Sequence of chain 4.D:
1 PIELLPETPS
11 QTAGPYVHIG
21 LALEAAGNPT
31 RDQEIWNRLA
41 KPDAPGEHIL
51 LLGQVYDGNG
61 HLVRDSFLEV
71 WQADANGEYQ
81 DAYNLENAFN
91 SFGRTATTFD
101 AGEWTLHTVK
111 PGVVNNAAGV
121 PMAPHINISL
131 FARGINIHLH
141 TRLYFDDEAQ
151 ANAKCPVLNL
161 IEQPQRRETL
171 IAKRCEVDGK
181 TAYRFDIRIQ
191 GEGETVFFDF

The small molecule below binds the protein below.
Small molecule (SMILES): Oc1ccc(F)cc1O

Sequence of chain 3.F:
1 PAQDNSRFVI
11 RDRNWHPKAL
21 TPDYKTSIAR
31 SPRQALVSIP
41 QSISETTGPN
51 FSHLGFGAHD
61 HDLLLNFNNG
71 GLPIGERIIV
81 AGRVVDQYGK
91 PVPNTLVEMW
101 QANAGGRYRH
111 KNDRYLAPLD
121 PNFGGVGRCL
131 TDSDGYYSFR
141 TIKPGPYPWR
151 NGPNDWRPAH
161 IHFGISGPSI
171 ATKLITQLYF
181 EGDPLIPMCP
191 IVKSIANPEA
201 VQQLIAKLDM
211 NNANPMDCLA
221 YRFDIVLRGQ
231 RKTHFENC

Sequence of chain 4.E:
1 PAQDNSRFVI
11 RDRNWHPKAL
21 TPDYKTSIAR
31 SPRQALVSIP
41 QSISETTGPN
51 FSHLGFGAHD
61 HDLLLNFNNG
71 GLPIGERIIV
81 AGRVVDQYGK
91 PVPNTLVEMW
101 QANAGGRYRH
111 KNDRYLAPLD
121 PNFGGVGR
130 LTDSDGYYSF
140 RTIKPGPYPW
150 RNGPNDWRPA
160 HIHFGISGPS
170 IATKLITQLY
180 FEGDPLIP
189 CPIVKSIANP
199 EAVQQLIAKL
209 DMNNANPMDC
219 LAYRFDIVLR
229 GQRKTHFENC

Sequence of chain 4.F:
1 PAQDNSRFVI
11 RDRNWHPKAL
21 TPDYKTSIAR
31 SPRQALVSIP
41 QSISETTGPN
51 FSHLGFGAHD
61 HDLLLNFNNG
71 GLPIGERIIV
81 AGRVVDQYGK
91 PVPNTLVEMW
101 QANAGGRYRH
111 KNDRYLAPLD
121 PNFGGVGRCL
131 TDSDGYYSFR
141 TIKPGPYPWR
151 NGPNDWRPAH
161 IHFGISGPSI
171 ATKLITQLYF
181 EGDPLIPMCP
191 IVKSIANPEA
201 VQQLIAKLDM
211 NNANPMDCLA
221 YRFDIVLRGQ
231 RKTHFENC

Binding-site contacts:
Ligand atom C1 contacts residue MET216 of chain 3.F at 3.5 Å (hydrophobic).
Ligand atom C3 contacts residue SER38 of chain 4.E at 3.9 Å.
Ligand atom O8 contacts residue LEU160 of chain 4.D at 3.3 Å.
Ligand atom C3 contacts residue MET216 of chain 3.F at 4.4 Å (hydrophobic).
Ligand atom C3 contacts residue ILE39 of chain 4.E at 4.5 Å (hydrophobic).
Ligand atom C1 contacts residue PRO40 of chain 4.E at 3.9 Å (hydrophobic).
Ligand atom O7 contacts residue PRO40 of chain 4.E at 4.0 Å.
Ligand atom C2 contacts residue BME1 of chain 4.S at 3.6 Å.
Ligand atom C5 contacts residue PRO153 of chain 4.F at 3.7 Å (hydrophobic).
Ligand atom C5 contacts residue PRO40 of chain 4.E at 4.2 Å (hydrophobic).
Ligand atom C4 contacts residue SER38 of chain 4.E at 4.2 Å.
Ligand atom C3 contacts residue LEU160 of chain 4.D at 4.5 Å (hydrophobic).
Ligand atom C2 contacts residue ARG150 of chain 4.F at 3.6 Å.
Ligand atom C4 contacts residue PRO153 of chain 4.F at 4.3 Å (hydrophobic).
Ligand atom C2 contacts residue PRO40 of chain 4.E at 3.8 Å (hydrophobic).
Ligand atom C5 contacts residue ILE39 of chain 4.E at 4.5 Å (hydrophobic).
Ligand atom F9 contacts residue SER38 of chain 4.E at 3.1 Å.
Ligand atom C4 contacts residue ILE39 of chain 4.E at 4.3 Å (hydrophobic).
Ligand atom O7 contacts residue MET216 of chain 3.F at 3.9 Å.
Ligand atom F9 contacts residue ILE39 of chain 4.E at 4.0 Å.
Ligand atom C3 contacts residue PRO40 of chain 4.E at 4.0 Å (hydrophobic).
Ligand atom C2 contacts residue LEU160 of chain 4.D at 4.3 Å (hydrophobic).
Ligand atom F9 contacts residue PRO153 of chain 4.F at 3.6 Å.
Ligand atom O8 contacts residue PRO40 of chain 4.E at 4.1 Å.
Ligand atom C5 contacts residue PRO215 of chain 3.F at 4.0 Å (hydrophobic).
Ligand atom C1 contacts residue BME1 of chain 4.S at 3.7 Å.
Ligand atom C6 contacts residue PRO40 of chain 4.E at 3.8 Å (hydrophobic).
Ligand atom O7 contacts residue BME1 of chain 4.S at 2.9 Å (h-bond).
Ligand atom C4 contacts residue PRO40 of chain 4.E at 4.2 Å (hydrophobic).
Ligand atom C4 contacts residue MET216 of chain 3.F at 4.4 Å (hydrophobic).
Ligand atom O8 contacts residue ARG150 of chain 4.F at 2.9 Å (salt-bridge).
Ligand atom C6 contacts residue MET216 of chain 3.F at 3.5 Å (hydrophobic).
Ligand atom C2 contacts residue MET216 of chain 3.F at 4.0 Å (hydrophobic).
Ligand atom F9 contacts residue GLY152 of chain 4.F at 3.9 Å.
Ligand atom O8 contacts residue BME1 of chain 4.S at 2.8 Å (h-bond).
Ligand atom C6 contacts residue PRO215 of chain 3.F at 4.1 Å (hydrophobic).
Ligand atom C3 contacts residue ARG150 of chain 4.F at 4.0 Å.
Ligand atom C5 contacts residue MET216 of chain 3.F at 3.9 Å (hydrophobic).